Sequence of chain 1.A:
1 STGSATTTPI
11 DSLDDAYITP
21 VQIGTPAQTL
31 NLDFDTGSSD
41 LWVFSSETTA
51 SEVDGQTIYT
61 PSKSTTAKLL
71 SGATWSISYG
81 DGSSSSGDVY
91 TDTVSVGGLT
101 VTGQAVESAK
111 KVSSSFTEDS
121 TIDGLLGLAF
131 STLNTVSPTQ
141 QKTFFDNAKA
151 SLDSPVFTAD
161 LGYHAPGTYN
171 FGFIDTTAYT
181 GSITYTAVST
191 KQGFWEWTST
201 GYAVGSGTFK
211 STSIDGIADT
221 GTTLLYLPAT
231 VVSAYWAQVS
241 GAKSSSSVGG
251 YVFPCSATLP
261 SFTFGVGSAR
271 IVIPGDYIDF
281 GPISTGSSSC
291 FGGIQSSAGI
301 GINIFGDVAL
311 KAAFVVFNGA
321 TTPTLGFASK

The small molecule below binds the protein below.
Small molecule (SMILES): CC[C@H](C)[C@H](NC(=O)[C@@H](NC[C@H](CC(C)C)NC(=O)[C@H](CC1=NC=NC1)NC(=O)[C@H](Cc1ccccc1)NC(=O)[C@@H]1CC=CN1C(=O)[C@H](Cc1cnc[nH]1)NC(=O)[C@@H]1C=CC=N1)C(C)C)C(=O)N[C@@H](Cc1cnc[nH]1)C(N)=O

Binding-site contacts:
Ligand atom CG2 contacts residue ILE217 of chain 1.A at 3.3 Å (hydrophobic).
Ligand atom NE2 contacts residue GLU118 of chain 1.A at 3.2 Å (salt-bridge).
Ligand atom CD contacts residue PRO282 of chain 1.A at 3.5 Å (hydrophobic).
Ligand atom C contacts residue GLY37 of chain 1.A at 3.5 Å.
Ligand atom CA contacts residue GLY221 of chain 1.A at 3.3 Å.
Ligand atom CZ contacts residue ASP119 of chain 1.A at 3.4 Å.
Ligand atom C contacts residue THR223 of chain 1.A at 3.2 Å.
Ligand atom CA contacts residue THR223 of chain 1.A at 3.2 Å.
Ligand atom N contacts residue GLY221 of chain 1.A at 2.7 Å (h-bond).
Ligand atom CD1 contacts residue ASP33 of chain 1.A at 3.3 Å.
Ligand atom C3 contacts residue ASP219 of chain 1.A at 3.0 Å.
Ligand atom CB contacts residue SER78 of chain 1.A at 3.0 Å.
Ligand atom CD1 contacts residue LEU125 of chain 1.A at 3.5 Å (hydrophobic).
Ligand atom O contacts residue THR222 of chain 1.A at 3.3 Å.
Ligand atom CA contacts residue THR223 of chain 1.A at 3.3 Å.
Ligand atom CD2 contacts residue ALA16 of chain 1.A at 3.4 Å (hydrophobic).
Ligand atom N contacts residue THR223 of chain 1.A at 2.4 Å (h-bond).
Ligand atom O contacts residue TYR79 of chain 1.A at 3.2 Å.
Ligand atom CA contacts residue SER78 of chain 1.A at 3.5 Å.
Ligand atom CD2 contacts residue GLU118 of chain 1.A at 3.0 Å.
Ligand atom CG2 contacts residue PHE194 of chain 1.A at 3.5 Å (hydrophobic).
Ligand atom N1 contacts residue ASP219 of chain 1.A at 2.8 Å (salt-bridge).
Ligand atom O contacts residue ASP15 of chain 1.A at 3.0 Å.
Ligand atom O contacts residue THR223 of chain 1.A at 3.2 Å (h-bond).
Ligand atom CB contacts residue THR223 of chain 1.A at 3.3 Å.
Ligand atom N contacts residue GLY37 of chain 1.A at 2.9 Å (h-bond).
Ligand atom C2 contacts residue ASP219 of chain 1.A at 2.8 Å.
Ligand atom O contacts residue GLY80 of chain 1.A at 3.2 Å (h-bond).
Ligand atom C1 contacts residue ASP35 of chain 1.A at 3.3 Å.
Ligand atom N contacts residue SER78 of chain 1.A at 2.8 Å (h-bond).
Ligand atom CE2 contacts residue ALA16 of chain 1.A at 3.4 Å (hydrophobic).
Ligand atom CD2 contacts residue ASP15 of chain 1.A at 3.1 Å.
Ligand atom ND1 contacts residue ASP81 of chain 1.A at 2.9 Å.
Ligand atom N contacts residue ASP15 of chain 1.A at 3.5 Å (salt-bridge).
Ligand atom C3 contacts residue GLY37 of chain 1.A at 3.3 Å.
Ligand atom CG contacts residue PHE280 of chain 1.A at 3.1 Å (hydrophobic).
Ligand atom CE1 contacts residue ASP119 of chain 1.A at 3.4 Å.
Ligand atom CE2 contacts residue ASP15 of chain 1.A at 3.5 Å.
Ligand atom CG2 contacts residue GLY37 of chain 1.A at 3.4 Å.
Ligand atom CB contacts residue GLY221 of chain 1.A at 3.2 Å.